A small-molecule ligand and the protein it binds are described below.
Small molecule (SMILES): CC(=O)N[C@H]1[C@H](O[C@H]2[C@H](O)[C@@H](NC(C)=O)CO[C@@H]2CO)O[C@H](CO)[C@@H](O[C@@H]2O[C@H](CO)[C@@H](O)[C@H](O)[C@@H]2O)[C@@H]1O

Binding-site contacts:
Ligand atom O7 contacts residue HIS114 of chain 1.D at 3.7 Å.
Ligand atom C7 contacts residue ASN110 of chain 1.D at 3.5 Å.
Ligand atom C1 contacts residue ASN110 of chain 1.D at 1.4 Å.
Ligand atom C1 contacts residue HIS114 of chain 1.D at 3.9 Å.
Ligand atom C3 contacts residue ASN110 of chain 1.D at 3.8 Å.
Ligand atom C7 contacts residue SER111 of chain 1.D at 4.2 Å.
Ligand atom O7 contacts residue SER111 of chain 1.D at 2.9 Å (h-bond).
Ligand atom C5 contacts residue ASN110 of chain 1.D at 3.7 Å.
Ligand atom C5 contacts residue HIS114 of chain 1.D at 3.4 Å.
Ligand atom O7 contacts residue ASN110 of chain 1.D at 3.7 Å.
Ligand atom C4 contacts residue ASN110 of chain 1.D at 4.2 Å.
Ligand atom C7 contacts residue SER112 of chain 1.D at 3.6 Å.
Ligand atom C2 contacts residue ASN110 of chain 1.D at 2.4 Å.
Ligand atom C3 contacts residue SER112 of chain 1.D at 4.3 Å.
Ligand atom N2 contacts residue ASN110 of chain 1.D at 2.8 Å (h-bond).
Ligand atom C1 contacts residue SER112 of chain 1.D at 3.8 Å.
Ligand atom O7 contacts residue SER112 of chain 1.D at 3.6 Å.
Ligand atom C6 contacts residue HIS114 of chain 1.D at 3.5 Å.
Ligand atom N2 contacts residue SER112 of chain 1.D at 4.3 Å.
Ligand atom C2 contacts residue SER112 of chain 1.D at 4.3 Å.
Ligand atom O5 contacts residue ASN110 of chain 1.D at 2.4 Å (h-bond).
Ligand atom C8 contacts residue SER112 of chain 1.D at 3.3 Å.
Ligand atom C8 contacts residue HIS114 of chain 1.D at 4.2 Å.
Ligand atom C7 contacts residue HIS114 of chain 1.D at 4.0 Å.
Ligand atom O5 contacts residue HIS114 of chain 1.D at 3.5 Å.
Ligand atom O4 contacts residue HIS114 of chain 1.D at 4.5 Å.

Sequence of chain 1.D:
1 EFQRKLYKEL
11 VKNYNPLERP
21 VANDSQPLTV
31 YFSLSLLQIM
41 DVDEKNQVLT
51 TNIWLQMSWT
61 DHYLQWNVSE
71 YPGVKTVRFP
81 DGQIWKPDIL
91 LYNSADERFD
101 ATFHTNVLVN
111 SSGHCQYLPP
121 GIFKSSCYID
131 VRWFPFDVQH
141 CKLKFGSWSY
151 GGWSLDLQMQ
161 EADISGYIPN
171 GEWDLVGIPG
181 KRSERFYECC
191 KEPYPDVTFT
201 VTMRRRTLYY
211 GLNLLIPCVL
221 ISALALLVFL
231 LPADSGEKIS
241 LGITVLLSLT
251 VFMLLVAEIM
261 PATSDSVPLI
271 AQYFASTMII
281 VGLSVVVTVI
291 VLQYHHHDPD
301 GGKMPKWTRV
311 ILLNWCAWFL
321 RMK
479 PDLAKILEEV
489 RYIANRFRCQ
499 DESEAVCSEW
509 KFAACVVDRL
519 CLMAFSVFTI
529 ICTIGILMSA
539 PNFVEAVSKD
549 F